Binding-site contacts:
Ligand atom O01 contacts residue PHE104 of chain 3.A at 3.5 Å.
Ligand atom N07 contacts residue PHE44 of chain 3.A at 3.3 Å.
Ligand atom C16 contacts residue TRP56 of chain 3.A at 3.9 Å (hydrophobic).
Ligand atom C08 contacts residue PHE44 of chain 3.A at 3.6 Å (hydrophobic).
Ligand atom C18 contacts residue PHE104 of chain 3.A at 3.6 Å (hydrophobic).
Ligand atom C04 contacts residue ASP46 of chain 3.A at 3.5 Å.
Ligand atom C06 contacts residue PHE44 of chain 3.A at 3.4 Å (hydrophobic).
Ligand atom C05 contacts residue PHE44 of chain 3.A at 3.4 Å (hydrophobic).
Ligand atom O12 contacts residue SER141 of chain 3.A at 3.2 Å.
Ligand atom C09 contacts residue ASP46 of chain 3.A at 3.7 Å.
Ligand atom C24 contacts residue TRP56 of chain 3.A at 3.4 Å (hydrophobic).
Ligand atom C19 contacts residue ALA53 of chain 3.A at 3.6 Å (hydrophobic).
Ligand atom C25 contacts residue PHE422 of chain 3.A at 3.6 Å (hydrophobic).
Ligand atom C24 contacts residue SER103 of chain 3.A at 3.5 Å.
Ligand atom C05 contacts residue ASP46 of chain 3.A at 3.6 Å.
Ligand atom C20 contacts residue ALA53 of chain 3.A at 3.4 Å (hydrophobic).
Ligand atom C14 contacts residue PHE44 of chain 3.A at 3.6 Å (hydrophobic).
Ligand atom C17 contacts residue PHE104 of chain 3.A at 3.6 Å (hydrophobic).
Ligand atom C21 contacts residue LEU83 of chain 3.A at 3.8 Å (hydrophobic).
Ligand atom C23 contacts residue TRP56 of chain 3.A at 3.9 Å (hydrophobic).
Ligand atom C13 contacts residue PHE104 of chain 3.A at 3.8 Å (hydrophobic).
Ligand atom C21 contacts residue ARG57 of chain 3.A at 3.9 Å.
Ligand atom C19 contacts residue TRP56 of chain 3.A at 3.8 Å (hydrophobic).
Ligand atom O11 contacts residue ASP46 of chain 3.A at 3.8 Å.
Ligand atom C21 contacts residue VAL60 of chain 3.A at 3.8 Å (hydrophobic).
Ligand atom C13 contacts residue PHE44 of chain 3.A at 3.5 Å (hydrophobic).
Ligand atom C04 contacts residue PHE44 of chain 3.A at 3.7 Å (hydrophobic).
Ligand atom O27 contacts residue ILE48 of chain 3.A at 3.0 Å (h-bond).
Ligand atom O27 contacts residue ASP46 of chain 3.A at 3.6 Å (salt-bridge).
Ligand atom C19 contacts residue PHE104 of chain 3.A at 3.7 Å (hydrophobic).
Ligand atom C18 contacts residue TRP56 of chain 3.A at 3.8 Å (hydrophobic).
Ligand atom C25 contacts residue SER103 of chain 3.A at 3.4 Å.
Ligand atom N10 contacts residue PHE44 of chain 3.A at 3.6 Å.
Ligand atom C03 contacts residue PHE44 of chain 3.A at 3.7 Å (hydrophobic).
Ligand atom C25 contacts residue TRP56 of chain 3.A at 3.4 Å (hydrophobic).
Ligand atom O27 contacts residue PHE47 of chain 3.A at 3.5 Å.
Ligand atom O01 contacts residue PHE47 of chain 3.A at 3.3 Å.
Ligand atom N10 contacts residue ASP46 of chain 3.A at 2.7 Å (salt-bridge).
Ligand atom C09 contacts residue PHE44 of chain 3.A at 3.8 Å (hydrophobic).
Ligand atom C22 contacts residue LEU83 of chain 3.A at 3.8 Å (hydrophobic).

This small molecule binds to this protein.
Small molecule (SMILES): CN(c1ccc2ccccc2c1)S(=O)(=O)c1ccc2[nH]c(=O)c(=O)[nH]c2c1

Sequence of chain 3.A:
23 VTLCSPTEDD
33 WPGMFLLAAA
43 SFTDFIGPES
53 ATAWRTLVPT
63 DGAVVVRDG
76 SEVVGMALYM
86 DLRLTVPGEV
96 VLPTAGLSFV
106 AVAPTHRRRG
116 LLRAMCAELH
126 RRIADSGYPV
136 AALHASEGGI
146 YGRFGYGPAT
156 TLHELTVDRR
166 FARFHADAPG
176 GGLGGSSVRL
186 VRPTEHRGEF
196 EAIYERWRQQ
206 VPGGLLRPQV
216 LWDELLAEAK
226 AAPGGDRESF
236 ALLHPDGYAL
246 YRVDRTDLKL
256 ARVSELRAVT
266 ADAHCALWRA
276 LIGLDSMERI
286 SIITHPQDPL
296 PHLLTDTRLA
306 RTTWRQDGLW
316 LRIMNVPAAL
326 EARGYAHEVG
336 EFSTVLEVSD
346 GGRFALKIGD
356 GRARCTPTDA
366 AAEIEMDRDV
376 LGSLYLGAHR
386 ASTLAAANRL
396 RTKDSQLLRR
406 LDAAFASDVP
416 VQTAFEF